Binding-site contacts:
Ligand atom CAL contacts residue LEU200 of chain 1.A at 3.8 Å (hydrophobic).
Ligand atom CAL contacts residue GLY197 of chain 1.A at 3.7 Å.
Ligand atom CBF contacts residue VAL164 of chain 1.A at 3.5 Å (hydrophobic).
Ligand atom CAE contacts residue VAL164 of chain 1.A at 3.5 Å (hydrophobic).
Ligand atom CAD contacts residue VAL168 of chain 1.A at 3.8 Å (hydrophobic).
Ligand atom CAY contacts residue LEU200 of chain 1.A at 3.5 Å (hydrophobic).
Ligand atom OAB contacts residue MET196 of chain 1.A at 4.0 Å.
Ligand atom OAC contacts residue VAL164 of chain 1.A at 2.9 Å (h-bond).
Ligand atom CBB contacts residue VAL164 of chain 1.A at 3.5 Å (hydrophobic).
Ligand atom CAJ contacts residue VAL168 of chain 1.A at 3.5 Å (hydrophobic).
Ligand atom CAP contacts residue ASP68 of chain 1.A at 3.5 Å.
Ligand atom CAM contacts residue LEU64 of chain 1.A at 3.9 Å (hydrophobic).
Ligand atom CAI contacts residue PHE42 of chain 1.A at 3.3 Å (hydrophobic).
Ligand atom CAH contacts residue TYR61 of chain 1.A at 3.5 Å (hydrophobic).
Ligand atom OAV contacts residue SER280 of chain 1.A at 3.9 Å.
Ligand atom CAK contacts residue ALA165 of chain 1.A at 3.6 Å (hydrophobic).
Ligand atom CBA contacts residue SER280 of chain 1.A at 3.9 Å.
Ligand atom OAB contacts residue GLN284 of chain 1.A at 3.3 Å (h-bond).
Ligand atom CAN contacts residue ASP68 of chain 1.A at 3.9 Å.
Ligand atom CAG contacts residue PHE42 of chain 1.A at 3.4 Å (hydrophobic).
Ligand atom CAJ contacts residue TYR61 of chain 1.A at 3.5 Å (hydrophobic).
Ligand atom CAK contacts residue VAL168 of chain 1.A at 3.5 Å (hydrophobic).
Ligand atom OAV contacts residue MET196 of chain 1.A at 3.2 Å.
Ligand atom CBC contacts residue LEU172 of chain 1.A at 3.6 Å (hydrophobic).
Ligand atom NBE contacts residue LEU172 of chain 1.A at 3.8 Å.
Ligand atom CAO contacts residue TYR61 of chain 1.A at 3.9 Å (hydrophobic).
Ligand atom CAZ contacts residue VAL168 of chain 1.A at 3.8 Å (hydrophobic).
Ligand atom CAX contacts residue VAL168 of chain 1.A at 3.6 Å (hydrophobic).
Ligand atom CAH contacts residue VAL168 of chain 1.A at 3.6 Å (hydrophobic).
Ligand atom CAG contacts residue VAL57 of chain 1.A at 3.9 Å (hydrophobic).
Ligand atom CAA contacts residue MET196 of chain 1.A at 3.8 Å (hydrophobic).
Ligand atom CAW contacts residue VAL168 of chain 1.A at 3.9 Å (hydrophobic).
Ligand atom CAF contacts residue TYR61 of chain 1.A at 3.6 Å (hydrophobic).
Ligand atom OAC contacts residue GLN201 of chain 1.A at 3.3 Å (h-bond).
Ligand atom CAR contacts residue LEU172 of chain 1.A at 3.7 Å (hydrophobic).
Ligand atom CAW contacts residue TYR61 of chain 1.A at 3.8 Å (hydrophobic).
Ligand atom CAA contacts residue TYR267 of chain 1.A at 3.6 Å (hydrophobic).
Ligand atom OAB contacts residue PRO283 of chain 1.A at 3.9 Å.
Ligand atom NBE contacts residue LEU200 of chain 1.A at 3.5 Å.
Ligand atom OAB contacts residue SER280 of chain 1.A at 2.9 Å (h-bond).

A small-molecule ligand and the protein it binds are described below.
Small molecule (SMILES): CO[C@H]1CN(c2ccc(C#C[C@@]3(O)CN4CCC3CC4)c(Cc3ccccc3)n2)C[C@H]1O

Sequence of chain 1.A:
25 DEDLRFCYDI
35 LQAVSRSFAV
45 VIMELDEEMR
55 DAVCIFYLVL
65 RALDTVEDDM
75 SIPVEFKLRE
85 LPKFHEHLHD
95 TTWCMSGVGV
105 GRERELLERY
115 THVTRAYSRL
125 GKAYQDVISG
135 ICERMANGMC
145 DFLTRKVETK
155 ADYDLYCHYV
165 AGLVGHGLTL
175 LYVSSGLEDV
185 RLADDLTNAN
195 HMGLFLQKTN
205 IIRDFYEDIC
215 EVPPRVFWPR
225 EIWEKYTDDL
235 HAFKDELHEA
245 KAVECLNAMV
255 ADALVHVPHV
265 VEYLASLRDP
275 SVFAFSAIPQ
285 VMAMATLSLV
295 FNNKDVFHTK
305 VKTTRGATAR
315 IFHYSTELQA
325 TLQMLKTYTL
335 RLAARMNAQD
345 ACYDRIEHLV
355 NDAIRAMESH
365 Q